Sequence of chain 1.A:
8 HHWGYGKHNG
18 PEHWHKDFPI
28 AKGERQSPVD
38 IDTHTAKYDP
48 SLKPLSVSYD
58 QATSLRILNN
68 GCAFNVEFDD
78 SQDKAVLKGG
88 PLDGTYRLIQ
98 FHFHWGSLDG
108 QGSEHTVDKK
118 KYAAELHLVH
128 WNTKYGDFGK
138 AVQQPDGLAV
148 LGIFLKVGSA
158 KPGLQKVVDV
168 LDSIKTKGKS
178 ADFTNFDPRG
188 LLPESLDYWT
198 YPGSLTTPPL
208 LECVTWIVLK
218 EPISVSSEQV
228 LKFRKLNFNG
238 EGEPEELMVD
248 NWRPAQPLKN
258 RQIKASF

Binding-site contacts:
Ligand atom C11 contacts residue GLY11 of chain 1.A at 3.9 Å.
Ligand atom C2 contacts residue PHE235 of chain 1.A at 3.9 Å (hydrophobic).
Ligand atom C11 contacts residue GLY68 of chain 1.A at 3.4 Å.
Ligand atom N9 contacts residue PHE235 of chain 1.A at 4.4 Å.
Ligand atom C10 contacts residue CYS69 of chain 1.A at 3.8 Å (hydrophobic).
Ligand atom C1 contacts residue ASN236 of chain 1.A at 4.2 Å.
Ligand atom C10 contacts residue TRP10 of chain 1.A at 3.8 Å (hydrophobic).
Ligand atom C10 contacts residue GLY11 of chain 1.A at 3.9 Å.
Ligand atom C4 contacts residue PHE235 of chain 1.A at 3.9 Å (hydrophobic).
Ligand atom C7 contacts residue PHE235 of chain 1.A at 4.3 Å (hydrophobic).
Ligand atom S12 contacts residue CYS69 of chain 1.A at 2.0 Å (h-bond).
Ligand atom C3 contacts residue PHE235 of chain 1.A at 3.6 Å (hydrophobic).
Ligand atom C11 contacts residue TYR12 of chain 1.A at 4.2 Å (hydrophobic).
Ligand atom C5 contacts residue PHE235 of chain 1.A at 4.5 Å (hydrophobic).
Ligand atom C11 contacts residue PHE235 of chain 1.A at 3.6 Å (hydrophobic).
Ligand atom C5 contacts residue GLU243 of chain 1.A at 4.4 Å.
Ligand atom C11 contacts residue CYS69 of chain 1.A at 3.3 Å (hydrophobic).
Ligand atom N9 contacts residue GLY68 of chain 1.A at 4.0 Å.
Ligand atom S12 contacts residue GLY11 of chain 1.A at 3.7 Å.
Ligand atom C1 contacts residue GLU243 of chain 1.A at 3.8 Å.
Ligand atom C3 contacts residue ASN236 of chain 1.A at 4.1 Å.
Ligand atom C10 contacts residue HIS8 of chain 1.A at 4.3 Å.
Ligand atom O8 contacts residue GLY11 of chain 1.A at 4.2 Å.
Ligand atom O8 contacts residue ASN16 of chain 1.A at 3.8 Å.
Ligand atom S12 contacts residue TYR12 of chain 1.A at 3.6 Å.
Ligand atom C6 contacts residue GLU243 of chain 1.A at 3.8 Å.
Ligand atom C2 contacts residue ASN236 of chain 1.A at 3.6 Å.
Ligand atom S12 contacts residue HIS8 of chain 1.A at 3.8 Å.
Ligand atom C3 contacts residue LYS174 of chain 1.A at 4.4 Å.
Ligand atom S12 contacts residue TRP10 of chain 1.A at 3.7 Å.
Ligand atom C10 contacts residue GLY68 of chain 1.A at 3.9 Å.
Ligand atom S12 contacts residue GLY68 of chain 1.A at 4.1 Å.

This protein binds this small molecule.
Small molecule (SMILES): O=C(NCCS)c1ccccc1